Binding-site contacts:
Ligand atom O7 contacts residue GLN546 of chain 1.E at 3.9 Å.
Ligand atom C1 contacts residue ASN549 of chain 1.E at 1.4 Å.
Ligand atom C5 contacts residue ASN549 of chain 1.E at 3.6 Å.
Ligand atom O5 contacts residue ARG530 of chain 1.E at 4.4 Å.
Ligand atom C8 contacts residue ASN549 of chain 1.E at 3.7 Å.
Ligand atom C3 contacts residue ASN549 of chain 1.E at 3.9 Å.
Ligand atom O5 contacts residue ASN549 of chain 1.E at 2.4 Å (h-bond).
Ligand atom C4 contacts residue ASN549 of chain 1.E at 4.3 Å.
Ligand atom C7 contacts residue ASN549 of chain 1.E at 3.6 Å.
Ligand atom N2 contacts residue ASN549 of chain 1.E at 3.0 Å (h-bond).
Ligand atom C8 contacts residue GLN548 of chain 1.E at 3.6 Å.
Ligand atom C1 contacts residue PRO547 of chain 1.E at 4.1 Å (hydrophobic).
Ligand atom C7 contacts residue GLN548 of chain 1.E at 4.3 Å.
Ligand atom C2 contacts residue ASN549 of chain 1.E at 2.6 Å.
Ligand atom O7 contacts residue ASN549 of chain 1.E at 3.8 Å.
Ligand atom O7 contacts residue PRO547 of chain 1.E at 4.0 Å.
Ligand atom O7 contacts residue GLN548 of chain 1.E at 4.1 Å.
Ligand atom C1 contacts residue ARG530 of chain 1.E at 4.1 Å.

A small-molecule ligand and the protein it binds are described below.
Small molecule (SMILES): CC(=O)N[C@@H]1[C@@H](O)[C@H](O)[C@@H](CO)O[C@H]1O

Sequence of chain 1.E:
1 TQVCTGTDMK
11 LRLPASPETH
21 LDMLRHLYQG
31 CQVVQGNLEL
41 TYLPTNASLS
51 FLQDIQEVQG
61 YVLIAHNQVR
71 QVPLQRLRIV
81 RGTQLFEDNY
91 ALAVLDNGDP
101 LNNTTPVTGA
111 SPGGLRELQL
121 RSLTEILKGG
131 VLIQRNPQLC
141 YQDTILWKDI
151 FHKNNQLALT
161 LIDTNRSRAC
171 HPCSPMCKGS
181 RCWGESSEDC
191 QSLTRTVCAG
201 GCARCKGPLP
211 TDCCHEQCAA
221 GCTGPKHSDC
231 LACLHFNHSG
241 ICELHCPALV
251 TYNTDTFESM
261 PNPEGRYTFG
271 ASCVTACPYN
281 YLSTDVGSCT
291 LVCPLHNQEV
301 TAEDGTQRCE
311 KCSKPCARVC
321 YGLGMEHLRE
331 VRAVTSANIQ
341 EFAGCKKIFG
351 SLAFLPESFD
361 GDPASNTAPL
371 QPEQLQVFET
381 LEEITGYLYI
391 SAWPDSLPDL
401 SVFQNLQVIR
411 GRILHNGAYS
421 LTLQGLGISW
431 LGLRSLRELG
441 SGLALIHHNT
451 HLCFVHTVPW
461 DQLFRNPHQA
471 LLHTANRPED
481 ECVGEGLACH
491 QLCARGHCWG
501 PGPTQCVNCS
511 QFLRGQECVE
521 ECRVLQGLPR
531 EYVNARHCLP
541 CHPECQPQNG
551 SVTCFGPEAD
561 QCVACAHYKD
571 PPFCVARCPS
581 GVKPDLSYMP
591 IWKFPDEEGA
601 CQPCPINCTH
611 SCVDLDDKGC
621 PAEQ